A small-molecule ligand and the protein it binds are described below.
Small molecule (SMILES): O=C(O)[C@H]1O[C@@H](O)[C@H](O)[C@@H](O)[C@H]1O

Binding-site contacts:
Ligand atom C5 contacts residue PHE190 of chain 1.B at 3.7 Å (hydrophobic).
Ligand atom O6A contacts residue MSE169 of chain 1.B at 3.5 Å.
Ligand atom O6B contacts residue PHE190 of chain 1.B at 3.7 Å.
Ligand atom O1 contacts residue SER211 of chain 1.B at 3.3 Å (h-bond).
Ligand atom O4 contacts residue GLN70 of chain 1.B at 3.2 Å (h-bond).
Ligand atom O6B contacts residue ARG167 of chain 1.B at 2.9 Å (salt-bridge).
Ligand atom C3 contacts residue GLN70 of chain 1.B at 3.9 Å.
Ligand atom C2 contacts residue HIS32 of chain 1.B at 3.9 Å.
Ligand atom O4 contacts residue MSE169 of chain 1.B at 3.2 Å (h-bond).
Ligand atom C2 contacts residue GLU234 of chain 1.B at 3.0 Å.
Ligand atom O6B contacts residue MSE169 of chain 1.B at 3.5 Å.
Ligand atom C1 contacts residue ARG146 of chain 1.B at 3.7 Å.
Ligand atom C5 contacts residue ASN207 of chain 1.B at 3.8 Å.
Ligand atom C1 contacts residue ASN207 of chain 1.B at 3.6 Å.
Ligand atom C1 contacts residue SER211 of chain 1.B at 3.5 Å.
Ligand atom O3 contacts residue SER88 of chain 1.B at 3.6 Å.
Ligand atom O6B contacts residue ARG146 of chain 1.B at 2.9 Å (salt-bridge).
Ligand atom O1 contacts residue ASN208 of chain 1.B at 3.3 Å (h-bond).
Ligand atom O2 contacts residue HIS32 of chain 1.B at 2.9 Å (h-bond).
Ligand atom O3 contacts residue GLN70 of chain 1.B at 3.1 Å (h-bond).
Ligand atom O4 contacts residue SER88 of chain 1.B at 3.4 Å.
Ligand atom O6A contacts residue PHE190 of chain 1.B at 3.4 Å.
Ligand atom C6 contacts residue ASN207 of chain 1.B at 3.8 Å.
Ligand atom C4 contacts residue GLN70 of chain 1.B at 3.5 Å.
Ligand atom C6 contacts residue PHE190 of chain 1.B at 3.4 Å (hydrophobic).
Ligand atom O5 contacts residue ASN207 of chain 1.B at 3.0 Å (h-bond).
Ligand atom O1 contacts residue ASN207 of chain 1.B at 2.7 Å (h-bond).
Ligand atom O1 contacts residue ARG146 of chain 1.B at 3.2 Å (salt-bridge).
Ligand atom C3 contacts residue HIS32 of chain 1.B at 3.8 Å.
Ligand atom O3 contacts residue ILE31 of chain 1.B at 3.7 Å.
Ligand atom O6B contacts residue ASN207 of chain 1.B at 3.1 Å (h-bond).
Ligand atom C3 contacts residue GLU234 of chain 1.B at 4.0 Å.
Ligand atom C6 contacts residue MSE169 of chain 1.B at 3.7 Å.
Ligand atom C6 contacts residue ARG167 of chain 1.B at 3.6 Å.
Ligand atom O5 contacts residue ARG146 of chain 1.B at 3.0 Å (salt-bridge).
Ligand atom O2 contacts residue GLU234 of chain 1.B at 2.5 Å (salt-bridge).
Ligand atom C3 contacts residue ILE31 of chain 1.B at 3.8 Å (hydrophobic).
Ligand atom C6 contacts residue ARG146 of chain 1.B at 4.0 Å.
Ligand atom O6A contacts residue ARG167 of chain 1.B at 2.9 Å (salt-bridge).
Ligand atom O3 contacts residue GLU234 of chain 1.B at 3.7 Å.

Sequence of chain 1.B:
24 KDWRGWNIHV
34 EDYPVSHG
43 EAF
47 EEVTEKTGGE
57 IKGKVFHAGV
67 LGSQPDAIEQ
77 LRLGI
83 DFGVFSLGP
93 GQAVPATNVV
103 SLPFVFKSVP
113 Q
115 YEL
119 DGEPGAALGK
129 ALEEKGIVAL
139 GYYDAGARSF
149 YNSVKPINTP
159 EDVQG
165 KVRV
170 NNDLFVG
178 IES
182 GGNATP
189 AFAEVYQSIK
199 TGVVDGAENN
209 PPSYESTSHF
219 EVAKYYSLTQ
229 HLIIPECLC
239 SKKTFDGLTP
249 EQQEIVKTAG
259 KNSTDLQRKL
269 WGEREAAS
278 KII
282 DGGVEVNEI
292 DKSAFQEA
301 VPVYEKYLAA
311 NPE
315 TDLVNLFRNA